Binding-site contacts:
Ligand atom O2 contacts residue ARG20 of chain 1.A at 4.3 Å.
Ligand atom C8 contacts residue MET124 of chain 1.A at 3.7 Å (hydrophobic).
Ligand atom O1 contacts residue GSH1 of chain 1.D at 3.2 Å (h-bond).
Ligand atom O2 contacts residue SER21 of chain 1.A at 3.4 Å.
Ligand atom O2 contacts residue GSH1 of chain 1.D at 2.9 Å (h-bond).
Ligand atom C6 contacts residue SER21 of chain 1.A at 4.4 Å.
Ligand atom O1 contacts residue PHE117 of chain 1.A at 3.4 Å.
Ligand atom C8 contacts residue MET219 of chain 1.A at 4.1 Å (hydrophobic).
Ligand atom O1 contacts residue SER121 of chain 1.A at 2.8 Å (h-bond).
Ligand atom C4 contacts residue PHE46 of chain 1.A at 4.3 Å (hydrophobic).
Ligand atom C6 contacts residue PRO22 of chain 1.A at 4.5 Å (hydrophobic).
Ligand atom C7 contacts residue MET124 of chain 1.A at 3.9 Å (hydrophobic).
Ligand atom C1 contacts residue GSH1 of chain 1.D at 2.9 Å.
Ligand atom C6 contacts residue PHE117 of chain 1.A at 4.2 Å (hydrophobic).
Ligand atom C2 contacts residue GSH1 of chain 1.D at 4.3 Å.
Ligand atom O2 contacts residue LEU45 of chain 1.A at 3.9 Å.
Ligand atom C3 contacts residue MET124 of chain 1.A at 4.3 Å (hydrophobic).
Ligand atom C5 contacts residue GSH1 of chain 1.D at 2.8 Å.
Ligand atom C2 contacts residue SER125 of chain 1.A at 3.7 Å.
Ligand atom C5 contacts residue SER21 of chain 1.A at 4.3 Å.
Ligand atom C8 contacts residue VAL128 of chain 1.A at 4.1 Å (hydrophobic).
Ligand atom C8 contacts residue PHE46 of chain 1.A at 4.4 Å (hydrophobic).
Ligand atom C4 contacts residue GSH1 of chain 1.D at 4.2 Å.
Ligand atom O1 contacts residue SER125 of chain 1.A at 4.5 Å.
Ligand atom C1 contacts residue PHE117 of chain 1.A at 4.1 Å (hydrophobic).
Ligand atom C2 contacts residue SER121 of chain 1.A at 4.0 Å.
Ligand atom C1 contacts residue SER121 of chain 1.A at 3.7 Å.
Ligand atom O2 contacts residue PRO22 of chain 1.A at 4.3 Å.
Ligand atom C6 contacts residue GSH1 of chain 1.D at 1.8 Å.
Ligand atom C8 contacts residue SER125 of chain 1.A at 4.3 Å.

A small-molecule ligand and the protein it binds are described below.
Small molecule (SMILES): CC1(C)CC(=O)CC(=O)C1

Sequence of chain 1.A:
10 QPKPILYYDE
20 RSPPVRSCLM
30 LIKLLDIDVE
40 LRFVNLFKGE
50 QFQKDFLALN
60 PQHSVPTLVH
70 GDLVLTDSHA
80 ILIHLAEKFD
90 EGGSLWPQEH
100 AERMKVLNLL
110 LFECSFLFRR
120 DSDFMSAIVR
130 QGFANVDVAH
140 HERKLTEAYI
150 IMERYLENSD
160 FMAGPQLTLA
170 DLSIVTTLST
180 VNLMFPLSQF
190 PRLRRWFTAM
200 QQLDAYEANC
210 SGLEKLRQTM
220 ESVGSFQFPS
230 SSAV